Binding-site contacts:
Ligand atom O contacts residue TYR166 of chain 1.I at 3.6 Å.
Ligand atom CB contacts residue ZN1 of chain 1.FA at 3.6 Å.
Ligand atom C contacts residue TYR166 of chain 1.I at 3.5 Å (hydrophobic).
Ligand atom SG contacts residue LYS311 of chain 1.J at 4.0 Å.
Ligand atom N contacts residue LYS311 of chain 1.J at 3.5 Å.
Ligand atom CB contacts residue MGM1 of chain 1.HA at 4.0 Å.
Ligand atom SG contacts residue HIS321 of chain 1.J at 3.4 Å (h-bond).
Ligand atom C contacts residue LYS311 of chain 1.J at 3.9 Å.
Ligand atom N contacts residue HIS321 of chain 1.J at 3.9 Å.
Ligand atom O contacts residue TYR166 of chain 1.I at 3.9 Å.
Ligand atom O contacts residue ARG173 of chain 1.J at 2.8 Å (salt-bridge).
Ligand atom CA contacts residue TYR166 of chain 1.I at 3.9 Å (hydrophobic).
Ligand atom O contacts residue LEU320 of chain 1.J at 3.6 Å.
Ligand atom O contacts residue MGM1 of chain 1.HA at 3.6 Å.
Ligand atom N contacts residue TYR166 of chain 1.I at 3.8 Å.
Ligand atom OXT contacts residue TYR166 of chain 1.I at 3.7 Å.
Ligand atom CD1 contacts residue THR49 of chain 1.J at 4.0 Å.
Ligand atom CD1 contacts residue LEU320 of chain 1.J at 3.7 Å (hydrophobic).
Ligand atom O contacts residue TYR166 of chain 1.I at 3.5 Å.
Ligand atom NZ contacts residue SER42 of chain 1.J at 3.8 Å.
Ligand atom SG contacts residue CYS271 of chain 1.J at 4.1 Å.
Ligand atom O contacts residue LYS311 of chain 1.J at 3.1 Å (salt-bridge).
Ligand atom CG1 contacts residue LYS164 of chain 1.I at 4.1 Å.
Ligand atom C contacts residue ARG173 of chain 1.J at 3.7 Å.
Ligand atom CD2 contacts residue ALA123 of chain 1.J at 4.0 Å (hydrophobic).
Ligand atom SG contacts residue ZN1 of chain 1.FA at 2.4 Å.
Ligand atom N contacts residue ARG173 of chain 1.J at 4.1 Å.
Ligand atom CD2 contacts residue ARG173 of chain 1.J at 3.9 Å.
Ligand atom CD2 contacts residue PHE174 of chain 1.J at 3.9 Å (hydrophobic).
Ligand atom CB contacts residue HIS321 of chain 1.J at 3.5 Å.
Ligand atom CD1 contacts residue MET124 of chain 1.J at 3.8 Å (hydrophobic).
Ligand atom CD1 contacts residue ALA123 of chain 1.J at 4.0 Å (hydrophobic).
Ligand atom O contacts residue MGM1 of chain 1.HA at 3.6 Å.
Ligand atom NZ contacts residue LEU43 of chain 1.J at 4.0 Å.
Ligand atom O contacts residue GLN167 of chain 1.I at 3.1 Å (h-bond).
Ligand atom C contacts residue TYR166 of chain 1.I at 3.7 Å (hydrophobic).
Ligand atom CG2 contacts residue LEU320 of chain 1.J at 4.1 Å (hydrophobic).
Ligand atom CA contacts residue ARG173 of chain 1.J at 3.8 Å.
Ligand atom CA contacts residue TYR166 of chain 1.I at 4.1 Å (hydrophobic).
Ligand atom SG contacts residue ASP269 of chain 1.J at 3.0 Å (salt-bridge).

Sequence of chain 1.I:
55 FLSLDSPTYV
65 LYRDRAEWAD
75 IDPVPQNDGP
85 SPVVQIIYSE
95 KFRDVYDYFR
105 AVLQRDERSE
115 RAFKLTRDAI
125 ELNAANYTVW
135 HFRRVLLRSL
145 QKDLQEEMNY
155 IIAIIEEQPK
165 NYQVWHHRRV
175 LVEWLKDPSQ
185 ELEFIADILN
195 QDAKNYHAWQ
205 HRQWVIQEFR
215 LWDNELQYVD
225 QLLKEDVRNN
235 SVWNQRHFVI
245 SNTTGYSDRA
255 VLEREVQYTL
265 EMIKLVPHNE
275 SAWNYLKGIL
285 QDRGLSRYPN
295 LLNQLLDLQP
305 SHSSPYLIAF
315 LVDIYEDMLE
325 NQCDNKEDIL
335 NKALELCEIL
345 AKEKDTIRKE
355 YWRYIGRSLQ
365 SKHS

The protein below binds the small molecule below.
Small molecule (SMILES): CC[C@H](C)[C@H](NC(=O)[C@@H](NC(=O)[C@H](CS)NC(=O)[C@@H](N)CCCCN)C(C)C)C(=O)N[C@@H](CC(C)C)C(=O)O

Sequence of chain 1.J:
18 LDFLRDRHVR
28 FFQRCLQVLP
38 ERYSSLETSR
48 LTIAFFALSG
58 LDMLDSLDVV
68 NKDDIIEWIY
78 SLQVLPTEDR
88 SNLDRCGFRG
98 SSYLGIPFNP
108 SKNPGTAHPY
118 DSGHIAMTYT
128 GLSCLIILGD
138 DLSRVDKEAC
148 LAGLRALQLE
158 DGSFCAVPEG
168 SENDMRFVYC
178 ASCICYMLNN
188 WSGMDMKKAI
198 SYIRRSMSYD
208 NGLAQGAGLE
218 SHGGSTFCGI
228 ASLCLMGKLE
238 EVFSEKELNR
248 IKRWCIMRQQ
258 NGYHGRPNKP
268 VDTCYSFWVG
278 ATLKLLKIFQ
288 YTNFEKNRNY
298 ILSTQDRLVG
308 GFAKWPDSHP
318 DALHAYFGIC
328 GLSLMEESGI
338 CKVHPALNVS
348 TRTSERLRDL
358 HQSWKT